The small molecule below binds the protein below.
Small molecule (SMILES): O=C1N[C@@H](c2cccnc2)c2c1n[nH]c2-c1ccccc1

Binding-site contacts:
Ligand atom C8 contacts residue ASN74 of chain 1.A at 3.9 Å.
Ligand atom C1 contacts residue LEU56 of chain 1.A at 3.9 Å (hydrophobic).
Ligand atom C3 contacts residue ILE73 of chain 1.A at 3.8 Å (hydrophobic).
Ligand atom C12 contacts residue ASN53 of chain 1.A at 3.2 Å.
Ligand atom C2 contacts residue MET66 of chain 1.A at 3.7 Å (hydrophobic).
Ligand atom N20 contacts residue THR107 of chain 1.A at 2.9 Å (h-bond).
Ligand atom C16 contacts residue THR107 of chain 1.A at 3.7 Å.
Ligand atom C11 contacts residue THR107 of chain 1.A at 3.8 Å.
Ligand atom C1 contacts residue MET66 of chain 1.A at 3.8 Å (hydrophobic).
Ligand atom C3 contacts residue LEU56 of chain 1.A at 3.6 Å (hydrophobic).
Ligand atom O21 contacts residue ASN53 of chain 1.A at 3.7 Å.
Ligand atom N18 contacts residue ASN57 of chain 1.A at 2.8 Å (h-bond).
Ligand atom C15 contacts residue THR107 of chain 1.A at 3.9 Å.
Ligand atom N20 contacts residue ALA105 of chain 1.A at 3.6 Å.
Ligand atom C13 contacts residue ASN57 of chain 1.A at 3.9 Å.
Ligand atom C16 contacts residue TYR130 of chain 1.A at 3.7 Å (hydrophobic).
Ligand atom C14 contacts residue ASN53 of chain 1.A at 3.5 Å.
Ligand atom N19 contacts residue ASN53 of chain 1.A at 3.8 Å.
Ligand atom C15 contacts residue ASN53 of chain 1.A at 3.4 Å.
Ligand atom C4 contacts residue ILE73 of chain 1.A at 4.0 Å (hydrophobic).
Ligand atom C5 contacts residue LEU56 of chain 1.A at 3.9 Å (hydrophobic).
Ligand atom C1 contacts residue LYS70 of chain 1.A at 3.8 Å.
Ligand atom C2 contacts residue LYS70 of chain 1.A at 3.8 Å.
Ligand atom C5 contacts residue LYS70 of chain 1.A at 3.8 Å.
Ligand atom C4 contacts residue LYS70 of chain 1.A at 3.8 Å.
Ligand atom C4 contacts residue ASN74 of chain 1.A at 4.0 Å.
Ligand atom N19 contacts residue ASN57 of chain 1.A at 3.6 Å (h-bond).
Ligand atom C6 contacts residue TYR130 of chain 1.A at 3.9 Å (hydrophobic).
Ligand atom C6 contacts residue LEU56 of chain 1.A at 3.9 Å (hydrophobic).
Ligand atom C16 contacts residue ALA105 of chain 1.A at 3.9 Å (hydrophobic).
Ligand atom C8 contacts residue LYS70 of chain 1.A at 3.8 Å.
Ligand atom C6 contacts residue LYS70 of chain 1.A at 3.9 Å.
Ligand atom C13 contacts residue ASN53 of chain 1.A at 3.5 Å.
Ligand atom C5 contacts residue ASN57 of chain 1.A at 3.6 Å.
Ligand atom N20 contacts residue ASN53 of chain 1.A at 3.7 Å.
Ligand atom C16 contacts residue ASN53 of chain 1.A at 3.5 Å.
Ligand atom C2 contacts residue LEU56 of chain 1.A at 3.6 Å (hydrophobic).
Ligand atom O21 contacts residue THR107 of chain 1.A at 3.9 Å.
Ligand atom O21 contacts residue GLY106 of chain 1.A at 3.7 Å.
Ligand atom C3 contacts residue LYS70 of chain 1.A at 3.5 Å.

Sequence of chain 1.A:
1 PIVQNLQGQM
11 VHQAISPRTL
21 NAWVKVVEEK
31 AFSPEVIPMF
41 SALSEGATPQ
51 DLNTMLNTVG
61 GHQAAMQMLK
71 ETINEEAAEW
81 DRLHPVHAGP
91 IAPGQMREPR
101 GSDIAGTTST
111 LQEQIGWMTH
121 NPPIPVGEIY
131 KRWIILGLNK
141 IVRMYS